Sequence of chain 1.B:
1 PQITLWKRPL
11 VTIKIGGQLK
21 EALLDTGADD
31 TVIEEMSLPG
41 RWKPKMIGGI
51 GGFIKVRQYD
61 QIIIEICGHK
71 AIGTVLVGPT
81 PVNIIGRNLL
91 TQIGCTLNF

Sequence of chain 1.A:
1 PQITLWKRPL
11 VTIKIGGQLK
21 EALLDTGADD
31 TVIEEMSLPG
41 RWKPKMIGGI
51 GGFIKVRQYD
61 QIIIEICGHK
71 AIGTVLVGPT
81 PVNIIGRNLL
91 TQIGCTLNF

A small-molecule ligand and the protein it binds are described below.
Small molecule (SMILES): O=C1C(=O)N(Cc2cccc(O)c2)[C@H]2CNC[C@@H]2N1Cc1cccc(O)c1

Binding-site contacts:
Ligand atom O9 contacts residue ASP29 of chain 1.A at 3.4 Å (salt-bridge).
Ligand atom O9 contacts residue ASP30 of chain 1.A at 3.0 Å (salt-bridge).
Ligand atom O14 contacts residue ILE50 of chain 1.B at 3.0 Å.
Ligand atom C1 contacts residue ASP25 of chain 1.A at 3.9 Å.
Ligand atom N27 contacts residue GLY27 of chain 1.A at 3.9 Å.
Ligand atom O14 contacts residue GLY49 of chain 1.A at 3.4 Å.
Ligand atom C23 contacts residue ALA28 of chain 1.B at 3.6 Å (hydrophobic).
Ligand atom C26 contacts residue ASP25 of chain 1.B at 3.6 Å.
Ligand atom C26 contacts residue GLY27 of chain 1.A at 3.5 Å.
Ligand atom C23 contacts residue VAL32 of chain 1.B at 3.6 Å (hydrophobic).
Ligand atom C11 contacts residue VAL32 of chain 1.A at 3.8 Å (hydrophobic).
Ligand atom C21 contacts residue ILE47 of chain 1.B at 3.8 Å (hydrophobic).
Ligand atom C24 contacts residue ILE84 of chain 1.B at 3.8 Å (hydrophobic).
Ligand atom C26 contacts residue ASP25 of chain 1.A at 3.6 Å.
Ligand atom C10 contacts residue ASP30 of chain 1.A at 3.6 Å.
Ligand atom C8 contacts residue ALA28 of chain 1.A at 3.7 Å (hydrophobic).
Ligand atom C24 contacts residue ALA28 of chain 1.B at 3.9 Å (hydrophobic).
Ligand atom C23 contacts residue ASP30 of chain 1.B at 3.9 Å.
Ligand atom C28 contacts residue GLY27 of chain 1.B at 3.7 Å.
Ligand atom C28 contacts residue ASP25 of chain 1.A at 3.5 Å.
Ligand atom C10 contacts residue VAL32 of chain 1.A at 3.4 Å (hydrophobic).
Ligand atom C12 contacts residue ILE50 of chain 1.B at 3.9 Å (hydrophobic).
Ligand atom C7 contacts residue ALA28 of chain 1.A at 3.9 Å (hydrophobic).
Ligand atom O22 contacts residue ASP30 of chain 1.B at 3.3 Å (salt-bridge).
Ligand atom C20 contacts residue ILE47 of chain 1.B at 3.9 Å (hydrophobic).
Ligand atom C11 contacts residue ILE50 of chain 1.B at 3.7 Å (hydrophobic).
Ligand atom N27 contacts residue ASP25 of chain 1.B at 2.8 Å (salt-bridge).
Ligand atom C28 contacts residue ASP25 of chain 1.B at 3.2 Å.
Ligand atom C20 contacts residue ALA28 of chain 1.B at 3.7 Å (hydrophobic).
Ligand atom O22 contacts residue ASP29 of chain 1.B at 3.3 Å (salt-bridge).
Ligand atom C5 contacts residue GLY48 of chain 1.A at 3.7 Å.
Ligand atom O16 contacts residue ILE50 of chain 1.A at 3.6 Å.
Ligand atom C21 contacts residue ASP29 of chain 1.B at 3.9 Å.
Ligand atom N27 contacts residue ASP25 of chain 1.A at 3.0 Å (salt-bridge).
Ligand atom C10 contacts residue ALA28 of chain 1.A at 3.6 Å (hydrophobic).
Ligand atom O16 contacts residue GLY49 of chain 1.B at 3.0 Å.
Ligand atom C21 contacts residue ALA28 of chain 1.B at 3.6 Å (hydrophobic).
Ligand atom C15 contacts residue ILE50 of chain 1.B at 3.9 Å (hydrophobic).
Ligand atom C26 contacts residue ALA28 of chain 1.A at 3.9 Å (hydrophobic).
Ligand atom O16 contacts residue ILE50 of chain 1.B at 3.3 Å (h-bond).